Sequence of chain 1.B:
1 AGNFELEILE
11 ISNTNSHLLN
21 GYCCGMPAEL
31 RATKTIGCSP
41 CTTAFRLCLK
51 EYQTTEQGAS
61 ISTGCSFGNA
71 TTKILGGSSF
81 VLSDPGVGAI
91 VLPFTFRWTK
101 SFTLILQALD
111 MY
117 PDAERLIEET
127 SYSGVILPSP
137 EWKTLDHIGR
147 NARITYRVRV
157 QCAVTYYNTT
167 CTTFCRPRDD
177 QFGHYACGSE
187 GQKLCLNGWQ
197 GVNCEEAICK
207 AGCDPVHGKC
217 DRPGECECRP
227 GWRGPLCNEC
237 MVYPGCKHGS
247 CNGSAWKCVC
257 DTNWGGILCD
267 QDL

A protein and the small-molecule ligand that binds it are described below.
Small molecule (SMILES): CC(=O)N[C@@H]1[C@@H](O)[C@H](O)[C@@H](CO)O[C@H]1O

Binding-site contacts:
Ligand atom C1 contacts residue ASN69 of chain 1.B at 1.5 Å.
Ligand atom N2 contacts residue ASN69 of chain 1.B at 3.0 Å (h-bond).
Ligand atom C5 contacts residue ASN69 of chain 1.B at 3.6 Å.
Ligand atom C2 contacts residue ASN69 of chain 1.B at 2.6 Å.
Ligand atom C8 contacts residue ASN69 of chain 1.B at 4.4 Å.
Ligand atom C3 contacts residue ASN69 of chain 1.B at 3.8 Å.
Ligand atom C4 contacts residue ASN69 of chain 1.B at 4.1 Å.
Ligand atom C7 contacts residue ASN69 of chain 1.B at 4.2 Å.
Ligand atom O4 contacts residue ASN69 of chain 1.B at 3.6 Å.
Ligand atom O5 contacts residue ASN69 of chain 1.B at 2.3 Å (h-bond).
Ligand atom C6 contacts residue ASN69 of chain 1.B at 4.5 Å.